Binding-site contacts:
Ligand atom NH1 contacts residue ARG65 of chain 2.A at 3.7 Å.
Ligand atom C contacts residue ASN180 of chain 2.A at 3.6 Å.
Ligand atom NZ contacts residue ASP230 of chain 2.A at 2.9 Å (salt-bridge).
Ligand atom O2P contacts residue TYR135 of chain 2.A at 2.6 Å (h-bond).
Ligand atom O contacts residue ASN231 of chain 2.A at 2.9 Å (h-bond).
Ligand atom NH2 contacts residue VAL183 of chain 2.A at 3.6 Å.
Ligand atom NH2 contacts residue ARG65 of chain 2.A at 3.5 Å (salt-bridge).
Ligand atom P contacts residue ARG61 of chain 2.A at 3.7 Å.
Ligand atom CD contacts residue GLU187 of chain 2.A at 3.5 Å.
Ligand atom C contacts residue LEU179 of chain 2.A at 3.6 Å (hydrophobic).
Ligand atom CB contacts residue ASN180 of chain 2.A at 3.4 Å.
Ligand atom N contacts residue OYI1 of chain 2.G at 3.7 Å.
Ligand atom CZ contacts residue ARG65 of chain 2.A at 3.6 Å.
Ligand atom O2P contacts residue ARG134 of chain 2.A at 2.8 Å (salt-bridge).
Ligand atom O contacts residue OYI1 of chain 2.G at 3.3 Å.
Ligand atom O3P contacts residue ARG61 of chain 2.A at 2.9 Å (salt-bridge).
Ligand atom CA contacts residue ASN231 of chain 2.A at 3.5 Å.
Ligand atom O contacts residue LEU234 of chain 2.A at 3.6 Å.
Ligand atom CA contacts residue ASN180 of chain 2.A at 3.5 Å.
Ligand atom NH2 contacts residue GLU187 of chain 2.A at 2.9 Å (salt-bridge).
Ligand atom CB contacts residue ASN231 of chain 2.A at 3.7 Å.
Ligand atom O3P contacts residue ARG134 of chain 2.A at 2.8 Å (salt-bridge).
Ligand atom O1P contacts residue ARG61 of chain 2.A at 2.8 Å (salt-bridge).
Ligand atom NE contacts residue GLU187 of chain 2.A at 2.8 Å (salt-bridge).
Ligand atom CA contacts residue ASN180 of chain 2.A at 3.7 Å.
Ligand atom CB contacts residue ASN231 of chain 2.A at 3.5 Å.
Ligand atom N contacts residue LEU179 of chain 2.A at 3.6 Å.
Ligand atom CA contacts residue ASN231 of chain 2.A at 3.7 Å.
Ligand atom CB contacts residue ASN180 of chain 2.A at 3.3 Å.
Ligand atom N contacts residue LEU234 of chain 2.A at 3.8 Å.
Ligand atom C contacts residue ASN231 of chain 2.A at 3.6 Å.
Ligand atom NE contacts residue ARG65 of chain 2.A at 3.6 Å.
Ligand atom N contacts residue ASN231 of chain 2.A at 2.8 Å (h-bond).
Ligand atom SG contacts residue OYI1 of chain 2.G at 2.0 Å (h-bond).
Ligand atom CA contacts residue OYI1 of chain 2.G at 3.5 Å.
Ligand atom N contacts residue ASN180 of chain 2.A at 2.8 Å (h-bond).
Ligand atom O contacts residue VAL183 of chain 2.A at 3.3 Å.
Ligand atom NH2 contacts residue ARG61 of chain 2.A at 3.6 Å.
Ligand atom CB contacts residue OYI1 of chain 2.G at 3.0 Å.
Ligand atom CZ contacts residue GLU187 of chain 2.A at 3.5 Å.

This small molecule binds to this protein.
Small molecule (SMILES): C[C@H](N)C(=O)N[C@@H](CCCN=C(N)N)C(=O)N[C@@H](CCCN=C(N)N)C(=O)N[C@@H](CCCCN)C(=O)N[C@@H](COP(=O)(O)O)C(=O)N[C@@H](CS)C(=O)N[C@H](C=O)CCC(N)=O

Sequence of chain 2.A:
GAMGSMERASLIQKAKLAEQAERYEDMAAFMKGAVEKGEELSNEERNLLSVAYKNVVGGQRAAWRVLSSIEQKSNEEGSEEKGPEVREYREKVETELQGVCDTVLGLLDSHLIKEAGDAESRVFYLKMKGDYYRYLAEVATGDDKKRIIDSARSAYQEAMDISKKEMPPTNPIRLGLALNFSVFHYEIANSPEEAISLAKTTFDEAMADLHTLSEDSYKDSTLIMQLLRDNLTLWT